Sequence of chain 1.A:
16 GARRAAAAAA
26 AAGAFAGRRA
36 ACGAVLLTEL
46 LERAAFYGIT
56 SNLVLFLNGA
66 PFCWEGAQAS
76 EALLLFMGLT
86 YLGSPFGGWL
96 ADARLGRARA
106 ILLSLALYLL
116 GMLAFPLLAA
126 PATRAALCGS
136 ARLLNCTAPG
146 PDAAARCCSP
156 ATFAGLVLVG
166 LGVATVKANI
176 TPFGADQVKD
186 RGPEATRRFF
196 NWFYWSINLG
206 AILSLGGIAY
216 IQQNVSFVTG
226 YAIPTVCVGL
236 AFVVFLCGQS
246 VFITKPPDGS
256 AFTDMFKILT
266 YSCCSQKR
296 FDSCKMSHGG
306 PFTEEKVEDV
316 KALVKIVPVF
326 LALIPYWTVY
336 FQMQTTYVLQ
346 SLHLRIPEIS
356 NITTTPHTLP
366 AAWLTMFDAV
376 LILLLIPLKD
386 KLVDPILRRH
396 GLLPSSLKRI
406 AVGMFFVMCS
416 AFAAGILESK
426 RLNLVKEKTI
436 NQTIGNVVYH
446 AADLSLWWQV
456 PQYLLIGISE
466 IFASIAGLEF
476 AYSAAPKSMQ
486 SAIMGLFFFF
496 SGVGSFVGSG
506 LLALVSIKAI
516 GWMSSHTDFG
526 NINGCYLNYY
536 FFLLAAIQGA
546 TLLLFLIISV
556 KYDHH

The protein below binds the small molecule below.
Small molecule (SMILES): CC(=O)N[C@@H]1[C@@H](O)[C@H](O)[C@@H](CO)O[C@H]1O

Binding-site contacts:
Ligand atom C8 contacts residue GLY64 of chain 1.A at 4.0 Å.
Ligand atom C8 contacts residue ASN140 of chain 1.A at 3.2 Å.
Ligand atom C7 contacts residue PRO66 of chain 1.A at 3.8 Å (hydrophobic).
Ligand atom C7 contacts residue ASN140 of chain 1.A at 2.9 Å.
Ligand atom O7 contacts residue LEU138 of chain 1.A at 3.5 Å.
Ligand atom O5 contacts residue ASN140 of chain 1.A at 2.3 Å (h-bond).
Ligand atom C8 contacts residue PRO66 of chain 1.A at 3.6 Å (hydrophobic).
Ligand atom O7 contacts residue ASN140 of chain 1.A at 3.7 Å.
Ligand atom C4 contacts residue ASN140 of chain 1.A at 4.2 Å.
Ligand atom N2 contacts residue ASN140 of chain 1.A at 2.3 Å (h-bond).
Ligand atom C5 contacts residue ASN140 of chain 1.A at 3.6 Å.
Ligand atom O7 contacts residue PRO66 of chain 1.A at 3.1 Å.
Ligand atom C2 contacts residue ASN140 of chain 1.A at 2.5 Å.
Ligand atom C1 contacts residue ASN140 of chain 1.A at 1.4 Å.
Ligand atom C8 contacts residue ALA65 of chain 1.A at 4.2 Å (hydrophobic).
Ligand atom C3 contacts residue ASN140 of chain 1.A at 3.8 Å.